A small-molecule ligand and the protein it binds are described below.
Small molecule (SMILES): CO[C@@]1(C(=O)Nc2cncc3ccccc23)CCOc2cc(Cl)c(Cl)cc21

Sequence of chain 1.A:
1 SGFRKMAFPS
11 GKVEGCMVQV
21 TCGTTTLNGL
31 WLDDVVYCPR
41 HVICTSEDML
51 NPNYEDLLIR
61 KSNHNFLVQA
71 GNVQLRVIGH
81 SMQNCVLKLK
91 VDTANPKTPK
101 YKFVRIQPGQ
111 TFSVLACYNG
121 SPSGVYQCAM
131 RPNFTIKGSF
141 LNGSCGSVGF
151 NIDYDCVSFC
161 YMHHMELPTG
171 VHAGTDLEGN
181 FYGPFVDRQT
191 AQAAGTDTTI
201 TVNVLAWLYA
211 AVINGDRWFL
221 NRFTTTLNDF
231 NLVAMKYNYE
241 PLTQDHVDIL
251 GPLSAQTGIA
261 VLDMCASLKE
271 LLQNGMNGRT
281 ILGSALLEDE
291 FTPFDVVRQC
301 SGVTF

Sequence of chain 1.B:
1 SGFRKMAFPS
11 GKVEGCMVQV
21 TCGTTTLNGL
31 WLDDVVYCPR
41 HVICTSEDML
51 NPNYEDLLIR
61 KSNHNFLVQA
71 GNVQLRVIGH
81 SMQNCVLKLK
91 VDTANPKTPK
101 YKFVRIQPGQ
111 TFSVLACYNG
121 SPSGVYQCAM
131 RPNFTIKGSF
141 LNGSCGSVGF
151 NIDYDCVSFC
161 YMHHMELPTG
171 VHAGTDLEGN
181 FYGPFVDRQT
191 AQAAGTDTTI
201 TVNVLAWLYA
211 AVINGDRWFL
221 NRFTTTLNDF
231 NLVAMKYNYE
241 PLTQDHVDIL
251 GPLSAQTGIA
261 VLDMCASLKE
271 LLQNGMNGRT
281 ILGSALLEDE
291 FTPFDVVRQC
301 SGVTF

Binding-site contacts:
Ligand atom CL contacts residue ARG188 of chain 1.A at 3.0 Å.
Ligand atom CL1 contacts residue MET165 of chain 1.A at 3.7 Å.
Ligand atom C contacts residue DMS1 of chain 1.E at 3.1 Å.
Ligand atom C15 contacts residue PHE140 of chain 1.A at 3.6 Å (hydrophobic).
Ligand atom O2 contacts residue MET165 of chain 1.A at 3.3 Å.
Ligand atom O1 contacts residue GLN189 of chain 1.A at 3.4 Å (h-bond).
Ligand atom C7 contacts residue MET165 of chain 1.A at 3.6 Å (hydrophobic).
Ligand atom C12 contacts residue HIS163 of chain 1.A at 3.3 Å.
Ligand atom CL contacts residue ASP187 of chain 1.A at 3.6 Å.
Ligand atom C3 contacts residue DMS1 of chain 1.F at 3.7 Å.
Ligand atom C12 contacts residue CYS145 of chain 1.A at 3.8 Å (hydrophobic).
Ligand atom C14 contacts residue LEU141 of chain 1.A at 3.7 Å (hydrophobic).
Ligand atom N1 contacts residue HIS163 of chain 1.A at 2.7 Å (h-bond).
Ligand atom N1 contacts residue SER144 of chain 1.A at 3.5 Å (h-bond).
Ligand atom C12 contacts residue GLU166 of chain 1.A at 3.7 Å.
Ligand atom C6 contacts residue MET49 of chain 1.A at 3.4 Å (hydrophobic).
Ligand atom N1 contacts residue GLU166 of chain 1.A at 3.9 Å.
Ligand atom C14 contacts residue GLU166 of chain 1.A at 3.6 Å.
Ligand atom C8 contacts residue HIS164 of chain 1.A at 3.4 Å.
Ligand atom C5 contacts residue GLN189 of chain 1.A at 3.4 Å.
Ligand atom CL contacts residue GLN189 of chain 1.A at 3.5 Å.
Ligand atom C15 contacts residue GLU166 of chain 1.A at 3.3 Å.
Ligand atom C15 contacts residue LEU141 of chain 1.A at 3.6 Å (hydrophobic).
Ligand atom C13 contacts residue HIS163 of chain 1.A at 3.8 Å.
Ligand atom CL1 contacts residue HIS164 of chain 1.A at 3.7 Å.
Ligand atom CL1 contacts residue ASP187 of chain 1.A at 3.6 Å.
Ligand atom CL contacts residue VAL186 of chain 1.A at 3.8 Å.
Ligand atom C7 contacts residue MET49 of chain 1.A at 3.5 Å (hydrophobic).
Ligand atom O2 contacts residue GLU166 of chain 1.A at 3.0 Å (salt-bridge).
Ligand atom C16 contacts residue ASN142 of chain 1.A at 3.8 Å.
Ligand atom C13 contacts residue LEU141 of chain 1.A at 3.6 Å (hydrophobic).
Ligand atom C15 contacts residue ASN142 of chain 1.A at 3.6 Å.
Ligand atom CL contacts residue MET49 of chain 1.A at 3.5 Å.
Ligand atom C8 contacts residue MET165 of chain 1.A at 3.7 Å (hydrophobic).
Ligand atom C contacts residue HIS41 of chain 1.A at 3.7 Å.
Ligand atom CL1 contacts residue HIS41 of chain 1.A at 3.5 Å.
Ligand atom CL1 contacts residue MET49 of chain 1.A at 3.8 Å.
Ligand atom C14 contacts residue ASN142 of chain 1.A at 3.8 Å.
Ligand atom C13 contacts residue GLU166 of chain 1.A at 3.6 Å.
Ligand atom C13 contacts residue PHE140 of chain 1.A at 3.5 Å (hydrophobic).